Sequence of chain 1.A:
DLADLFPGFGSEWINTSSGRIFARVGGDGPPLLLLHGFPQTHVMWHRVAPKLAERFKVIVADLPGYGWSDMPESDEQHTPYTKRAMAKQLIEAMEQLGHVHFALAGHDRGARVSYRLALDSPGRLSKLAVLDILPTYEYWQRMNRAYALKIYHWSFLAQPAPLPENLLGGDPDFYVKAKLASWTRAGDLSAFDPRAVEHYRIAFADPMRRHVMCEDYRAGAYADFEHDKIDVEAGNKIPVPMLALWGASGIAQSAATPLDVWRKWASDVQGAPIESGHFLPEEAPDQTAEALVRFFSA

Binding-site contacts:
Ligand atom O contacts residue TYR221 of chain 1.A at 4.2 Å.
Ligand atom CH3 contacts residue TYR221 of chain 1.A at 4.3 Å (hydrophobic).
Ligand atom CH3 contacts residue HIS282 of chain 1.A at 4.5 Å.
Ligand atom F contacts residue TRP158 of chain 1.A at 2.7 Å.
Ligand atom OXT contacts residue TYR143 of chain 1.A at 3.9 Å.
Ligand atom OXT contacts residue TRP158 of chain 1.A at 4.4 Å.
Ligand atom OXT contacts residue ASP136 of chain 1.A at 4.1 Å.
Ligand atom C contacts residue TYR143 of chain 1.A at 4.2 Å (hydrophobic).
Ligand atom OXT contacts residue ILE137 of chain 1.A at 3.4 Å.
Ligand atom C contacts residue TRP158 of chain 1.A at 3.8 Å (hydrophobic).
Ligand atom CH3 contacts residue TYR143 of chain 1.A at 4.3 Å (hydrophobic).
Ligand atom C contacts residue ARG113 of chain 1.A at 4.2 Å.
Ligand atom CH3 contacts residue ARG116 of chain 1.A at 4.3 Å.
Ligand atom F contacts residue ASP112 of chain 1.A at 4.0 Å.
Ligand atom C contacts residue ILE137 of chain 1.A at 4.5 Å (hydrophobic).
Ligand atom CH3 contacts residue ASP112 of chain 1.A at 3.4 Å.
Ligand atom CH3 contacts residue HIS157 of chain 1.A at 4.2 Å.
Ligand atom C contacts residue ASP112 of chain 1.A at 3.3 Å.
Ligand atom F contacts residue TYR221 of chain 1.A at 2.9 Å.
Ligand atom OXT contacts residue HIS282 of chain 1.A at 4.2 Å.
Ligand atom O contacts residue ASP112 of chain 1.A at 3.6 Å (salt-bridge).
Ligand atom CH3 contacts residue ILE255 of chain 1.A at 3.6 Å (hydrophobic).
Ligand atom O contacts residue TRP158 of chain 1.A at 3.6 Å.
Ligand atom C contacts residue ARG116 of chain 1.A at 3.1 Å.
Ligand atom OXT contacts residue ASP112 of chain 1.A at 3.6 Å.
Ligand atom F contacts residue TRP187 of chain 1.A at 4.4 Å.
Ligand atom OXT contacts residue ARG116 of chain 1.A at 2.6 Å (salt-bridge).
Ligand atom O contacts residue ARG113 of chain 1.A at 3.1 Å (salt-bridge).
Ligand atom F contacts residue HIS157 of chain 1.A at 2.9 Å.
Ligand atom O contacts residue ARG116 of chain 1.A at 2.8 Å (salt-bridge).
Ligand atom CH3 contacts residue TRP158 of chain 1.A at 3.5 Å (hydrophobic).
Ligand atom F contacts residue ARG113 of chain 1.A at 4.3 Å.

This protein binds this small molecule.
Small molecule (SMILES): O=C(O)CF